Binding-site contacts:
Ligand atom C2 contacts residue ASN187 of chain 1.C at 2.0 Å.
Ligand atom O5 contacts residue ASP185 of chain 1.C at 4.2 Å.
Ligand atom C6 contacts residue ASN187 of chain 1.C at 3.6 Å.
Ligand atom C4 contacts residue ASN187 of chain 1.C at 3.2 Å.
Ligand atom C5 contacts residue ASN187 of chain 1.C at 2.9 Å.
Ligand atom C7 contacts residue ASN187 of chain 1.C at 3.8 Å.
Ligand atom C3 contacts residue ASN187 of chain 1.C at 3.1 Å.
Ligand atom O6 contacts residue ASN187 of chain 1.C at 4.3 Å.
Ligand atom O5 contacts residue ASN187 of chain 1.C at 1.7 Å (h-bond).
Ligand atom C6 contacts residue THR186 of chain 1.C at 4.3 Å.
Ligand atom O3 contacts residue ASN187 of chain 1.C at 4.1 Å.
Ligand atom O7 contacts residue ASN187 of chain 1.C at 3.8 Å.
Ligand atom C1 contacts residue ASN187 of chain 1.C at 1.6 Å.
Ligand atom N2 contacts residue ASN187 of chain 1.C at 3.1 Å (h-bond).

Sequence of chain 1.C:
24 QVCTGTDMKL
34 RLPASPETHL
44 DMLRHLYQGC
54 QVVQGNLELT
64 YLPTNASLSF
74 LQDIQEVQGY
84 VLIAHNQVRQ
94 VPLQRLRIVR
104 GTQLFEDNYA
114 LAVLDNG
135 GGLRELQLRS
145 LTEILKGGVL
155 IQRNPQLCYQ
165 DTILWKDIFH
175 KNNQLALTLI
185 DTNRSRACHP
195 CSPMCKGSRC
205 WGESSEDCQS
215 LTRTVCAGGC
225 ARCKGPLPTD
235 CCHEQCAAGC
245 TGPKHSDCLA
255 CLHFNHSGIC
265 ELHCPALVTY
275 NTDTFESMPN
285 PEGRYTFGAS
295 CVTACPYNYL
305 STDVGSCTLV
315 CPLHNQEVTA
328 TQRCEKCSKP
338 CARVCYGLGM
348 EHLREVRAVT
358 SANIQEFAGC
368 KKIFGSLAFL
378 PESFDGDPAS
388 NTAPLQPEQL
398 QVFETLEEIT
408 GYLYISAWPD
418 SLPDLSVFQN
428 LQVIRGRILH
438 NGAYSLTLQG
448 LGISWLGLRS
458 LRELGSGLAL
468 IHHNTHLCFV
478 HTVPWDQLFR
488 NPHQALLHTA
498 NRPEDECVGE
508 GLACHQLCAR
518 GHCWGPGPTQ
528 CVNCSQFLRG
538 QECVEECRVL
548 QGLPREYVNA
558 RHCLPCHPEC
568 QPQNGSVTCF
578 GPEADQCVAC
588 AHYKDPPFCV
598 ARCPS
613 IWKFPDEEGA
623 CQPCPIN

This small molecule binds to this protein.
Small molecule (SMILES): CC(=O)N[C@@H]1[C@@H](O)[C@H](O)[C@@H](CO)O[C@H]1O